The protein below binds the small molecule below.
Small molecule (SMILES): N[C@@H](CCC(=O)O)C(=O)O

Sequence of chain 1.B:
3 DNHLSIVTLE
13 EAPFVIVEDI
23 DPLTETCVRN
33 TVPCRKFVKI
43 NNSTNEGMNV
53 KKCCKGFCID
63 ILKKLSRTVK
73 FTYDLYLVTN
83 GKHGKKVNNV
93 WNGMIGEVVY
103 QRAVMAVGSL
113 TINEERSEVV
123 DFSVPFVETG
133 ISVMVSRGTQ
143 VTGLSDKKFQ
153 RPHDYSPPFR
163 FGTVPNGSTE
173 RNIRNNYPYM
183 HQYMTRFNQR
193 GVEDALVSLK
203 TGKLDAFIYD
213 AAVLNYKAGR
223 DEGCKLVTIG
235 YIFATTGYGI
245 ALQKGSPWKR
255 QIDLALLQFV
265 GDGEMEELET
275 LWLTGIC

Binding-site contacts:
Ligand atom N contacts residue HIS85 of chain 1.B at 3.9 Å.
Ligand atom CD contacts residue ASP212 of chain 1.B at 4.2 Å.
Ligand atom OE1 contacts residue ASP212 of chain 1.B at 3.1 Å (salt-bridge).
Ligand atom O contacts residue ARG118 of chain 1.B at 2.7 Å (salt-bridge).
Ligand atom C contacts residue SER111 of chain 1.B at 4.2 Å.
Ligand atom N contacts residue SER111 of chain 1.B at 2.9 Å (h-bond).
Ligand atom C contacts residue ARG118 of chain 1.B at 3.4 Å.
Ligand atom CB contacts residue HIS85 of chain 1.B at 3.6 Å.
Ligand atom O contacts residue SER111 of chain 1.B at 3.6 Å.
Ligand atom OE2 contacts residue GLY169 of chain 1.B at 3.5 Å.
Ligand atom CG contacts residue ASP212 of chain 1.B at 4.1 Å.
Ligand atom O contacts residue LEU112 of chain 1.B at 3.8 Å.
Ligand atom CD contacts residue SER170 of chain 1.B at 4.0 Å.
Ligand atom C contacts residue HIS85 of chain 1.B at 3.6 Å.
Ligand atom OXT contacts residue HIS85 of chain 1.B at 3.5 Å.
Ligand atom O contacts residue SER170 of chain 1.B at 4.1 Å.
Ligand atom CB contacts residue TYR211 of chain 1.B at 4.2 Å (hydrophobic).
Ligand atom OE2 contacts residue SER170 of chain 1.B at 3.2 Å (h-bond).
Ligand atom OE1 contacts residue THR171 of chain 1.B at 2.5 Å (h-bond).
Ligand atom N contacts residue THR113 of chain 1.B at 2.9 Å (h-bond).
Ligand atom OXT contacts residue ARG118 of chain 1.B at 2.8 Å (salt-bridge).
Ligand atom OE1 contacts residue TYR211 of chain 1.B at 3.9 Å.
Ligand atom CA contacts residue HIS85 of chain 1.B at 4.0 Å.
Ligand atom CA contacts residue SER111 of chain 1.B at 4.0 Å.
Ligand atom CG contacts residue TYR211 of chain 1.B at 3.3 Å (hydrophobic).
Ligand atom C contacts residue SER170 of chain 1.B at 3.4 Å.
Ligand atom CA contacts residue THR113 of chain 1.B at 3.4 Å.
Ligand atom O contacts residue HIS85 of chain 1.B at 3.5 Å.
Ligand atom OXT contacts residue SER170 of chain 1.B at 2.8 Å (h-bond).
Ligand atom CA contacts residue SER170 of chain 1.B at 3.4 Å.
Ligand atom O contacts residue THR113 of chain 1.B at 2.9 Å (h-bond).
Ligand atom OE1 contacts residue SER170 of chain 1.B at 4.0 Å.
Ligand atom N contacts residue SER170 of chain 1.B at 4.3 Å.
Ligand atom OXT contacts residue GLY169 of chain 1.B at 3.5 Å.
Ligand atom N contacts residue TYR242 of chain 1.B at 4.1 Å.
Ligand atom OE2 contacts residue THR171 of chain 1.B at 3.1 Å (h-bond).
Ligand atom CD contacts residue THR171 of chain 1.B at 3.4 Å.
Ligand atom C contacts residue THR113 of chain 1.B at 3.7 Å.
Ligand atom N contacts residue ASP212 of chain 1.B at 4.0 Å.
Ligand atom CD contacts residue TYR211 of chain 1.B at 3.7 Å (hydrophobic).